Sequence of chain 1.A:
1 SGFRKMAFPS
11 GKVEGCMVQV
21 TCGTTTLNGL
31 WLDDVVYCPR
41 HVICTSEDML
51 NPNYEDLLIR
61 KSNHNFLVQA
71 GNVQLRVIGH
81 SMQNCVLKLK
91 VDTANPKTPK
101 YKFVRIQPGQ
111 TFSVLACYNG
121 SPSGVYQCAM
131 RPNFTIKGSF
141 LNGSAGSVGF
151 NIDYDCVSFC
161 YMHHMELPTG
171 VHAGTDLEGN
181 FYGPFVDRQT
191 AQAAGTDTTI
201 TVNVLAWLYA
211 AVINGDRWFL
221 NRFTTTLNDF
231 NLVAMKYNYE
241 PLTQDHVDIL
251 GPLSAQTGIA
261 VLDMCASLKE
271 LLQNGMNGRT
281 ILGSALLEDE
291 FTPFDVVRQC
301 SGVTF

Binding-site contacts:
Ligand atom NE2 contacts residue GLU166 of chain 1.A at 3.2 Å (salt-bridge).
Ligand atom CB contacts residue THR25 of chain 1.A at 3.4 Å.
Ligand atom O contacts residue GLY143 of chain 1.A at 3.1 Å (h-bond).
Ligand atom CA contacts residue THR24 of chain 1.A at 3.4 Å.
Ligand atom NE2 contacts residue LEU141 of chain 1.A at 3.6 Å.
Ligand atom O contacts residue LEU167 of chain 1.A at 3.2 Å.
Ligand atom N contacts residue THR24 of chain 1.A at 2.7 Å (h-bond).
Ligand atom O contacts residue SER144 of chain 1.A at 3.1 Å (h-bond).
Ligand atom C contacts residue GLU166 of chain 1.A at 3.6 Å.
Ligand atom CB contacts residue THR26 of chain 1.A at 3.5 Å.
Ligand atom O contacts residue PRO168 of chain 1.A at 3.1 Å (h-bond).
Ligand atom CZ contacts residue MET165 of chain 1.A at 3.6 Å (hydrophobic).
Ligand atom CA contacts residue THR26 of chain 1.A at 3.5 Å.
Ligand atom C contacts residue THR26 of chain 1.A at 3.6 Å.
Ligand atom CZ contacts residue ARG188 of chain 1.A at 3.2 Å.
Ligand atom O contacts residue MET165 of chain 1.A at 3.2 Å.
Ligand atom OG contacts residue THR25 of chain 1.A at 3.5 Å.
Ligand atom NE2 contacts residue PHE140 of chain 1.A at 3.2 Å (h-bond).
Ligand atom CA contacts residue GLU166 of chain 1.A at 3.4 Å.
Ligand atom C contacts residue THR24 of chain 1.A at 3.5 Å.
Ligand atom C contacts residue ALA145 of chain 1.A at 3.6 Å (hydrophobic).
Ligand atom O contacts residue ALA145 of chain 1.A at 2.9 Å (h-bond).
Ligand atom O contacts residue GLN189 of chain 1.A at 2.8 Å (h-bond).
Ligand atom N contacts residue HIS164 of chain 1.A at 3.3 Å (h-bond).
Ligand atom O contacts residue GLU166 of chain 1.A at 2.8 Å (salt-bridge).
Ligand atom C contacts residue GLY143 of chain 1.A at 3.4 Å.
Ligand atom O contacts residue GLU166 of chain 1.A at 3.6 Å.
Ligand atom O contacts residue GLY143 of chain 1.A at 2.9 Å (h-bond).
Ligand atom CE2 contacts residue ARG188 of chain 1.A at 3.3 Å.
Ligand atom CE1 contacts residue ASP187 of chain 1.A at 3.6 Å.
Ligand atom O contacts residue ASN142 of chain 1.A at 3.6 Å.
Ligand atom CB contacts residue THR24 of chain 1.A at 3.4 Å.
Ligand atom CD2 contacts residue MET49 of chain 1.A at 3.5 Å (hydrophobic).
Ligand atom OE1 contacts residue PHE140 of chain 1.A at 3.6 Å.
Ligand atom OE1 contacts residue HIS163 of chain 1.A at 2.8 Å (h-bond).
Ligand atom N contacts residue THR26 of chain 1.A at 2.8 Å (h-bond).
Ligand atom O contacts residue THR26 of chain 1.A at 2.9 Å (h-bond).
Ligand atom CG2 contacts residue ASN142 of chain 1.A at 3.6 Å.
Ligand atom CG1 contacts residue MET165 of chain 1.A at 3.5 Å (hydrophobic).
Ligand atom N contacts residue GLU166 of chain 1.A at 2.9 Å (salt-bridge).

A protein and the small-molecule ligand that binds it are described below.
Small molecule (SMILES): CC(C)[C@H](NC(=O)CN)C(=O)N[C@H](C(=O)N[C@@H](Cc1ccccc1)C(=O)N[C@@H](CCC(N)=O)C(=O)N[C@@H](CO)C(=O)N[C@@H](C)C(=O)N[C@H](C(=O)N[C@@H](C)C=O)C(C)C)[C@@H](C)O